Sequence of chain 56.C:
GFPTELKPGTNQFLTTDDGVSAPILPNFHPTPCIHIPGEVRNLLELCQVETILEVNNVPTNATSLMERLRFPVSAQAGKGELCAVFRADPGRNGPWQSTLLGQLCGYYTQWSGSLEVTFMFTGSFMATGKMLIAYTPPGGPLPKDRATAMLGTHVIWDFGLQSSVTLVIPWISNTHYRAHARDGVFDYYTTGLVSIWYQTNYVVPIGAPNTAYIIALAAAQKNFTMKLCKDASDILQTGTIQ

Sequence of chain 57.C:
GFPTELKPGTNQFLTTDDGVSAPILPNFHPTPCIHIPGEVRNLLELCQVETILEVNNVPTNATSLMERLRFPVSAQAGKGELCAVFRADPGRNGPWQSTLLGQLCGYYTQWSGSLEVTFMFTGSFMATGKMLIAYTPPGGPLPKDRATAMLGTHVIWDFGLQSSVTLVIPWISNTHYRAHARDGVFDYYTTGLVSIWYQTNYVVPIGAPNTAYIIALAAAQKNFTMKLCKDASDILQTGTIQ

Sequence of chain 56.A:
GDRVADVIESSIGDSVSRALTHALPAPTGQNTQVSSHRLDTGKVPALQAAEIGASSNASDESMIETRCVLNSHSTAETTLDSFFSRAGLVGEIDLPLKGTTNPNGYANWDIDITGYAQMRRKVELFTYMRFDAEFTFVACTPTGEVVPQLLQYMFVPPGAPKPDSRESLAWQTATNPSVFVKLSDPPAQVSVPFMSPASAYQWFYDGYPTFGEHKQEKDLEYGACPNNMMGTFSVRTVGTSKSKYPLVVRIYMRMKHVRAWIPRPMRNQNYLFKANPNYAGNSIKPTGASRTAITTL

Binding-site contacts:
Ligand atom CAI contacts residue TRP203 of chain 56.A at 3.6 Å (hydrophobic).
Ligand atom CAH contacts residue GLN202 of chain 56.A at 3.7 Å.
Ligand atom CAP contacts residue ILE111 of chain 56.A at 3.8 Å (hydrophobic).
Ligand atom CAK contacts residue VAL192 of chain 56.A at 3.1 Å (hydrophobic).
Ligand atom CAR contacts residue PHE135 of chain 56.A at 3.4 Å (hydrophobic).
Ligand atom CAX contacts residue TRP203 of chain 56.A at 3.6 Å (hydrophobic).
Ligand atom NBE contacts residue TRP203 of chain 56.A at 3.2 Å.
Ligand atom CAG contacts residue PHE137 of chain 56.A at 3.7 Å (hydrophobic).
Ligand atom CAD contacts residue GLN202 of chain 56.A at 3.5 Å.
Ligand atom CBC contacts residue TRP203 of chain 56.A at 3.2 Å (hydrophobic).
Ligand atom CAU contacts residue TYR201 of chain 56.A at 3.8 Å (hydrophobic).
Ligand atom CAK contacts residue MET195 of chain 56.A at 3.6 Å (hydrophobic).
Ligand atom CAU contacts residue TRP203 of chain 56.A at 3.7 Å (hydrophobic).
Ligand atom OAB contacts residue ILE113 of chain 56.A at 3.2 Å (h-bond).
Ligand atom OAB contacts residue ASP112 of chain 56.A at 3.5 Å.
Ligand atom CAH contacts residue TRP203 of chain 56.A at 3.5 Å (hydrophobic).
Ligand atom CAE contacts residue THR114 of chain 56.A at 3.5 Å.
Ligand atom CAN contacts residue PHE155 of chain 56.A at 3.6 Å (hydrophobic).
Ligand atom CAD contacts residue ASN228 of chain 56.A at 3.5 Å.
Ligand atom CBC contacts residue ASN228 of chain 56.A at 3.9 Å.
Ligand atom CAC contacts residue PHE233 of chain 56.A at 3.1 Å (hydrophobic).
Ligand atom CAM contacts residue ILE24 of chain 56.C at 3.7 Å (hydrophobic).
Ligand atom CAM contacts residue VAL192 of chain 56.A at 3.3 Å (hydrophobic).
Ligand atom CAC contacts residue PHE137 of chain 56.A at 3.8 Å (hydrophobic).
Ligand atom CAA contacts residue ILE24 of chain 56.C at 3.8 Å (hydrophobic).
Ligand atom CAJ contacts residue ILE111 of chain 56.A at 3.3 Å (hydrophobic).
Ligand atom CAL contacts residue ILE111 of chain 56.A at 3.6 Å (hydrophobic).
Ligand atom CAH contacts residue ASN228 of chain 56.A at 3.2 Å.
Ligand atom OAW contacts residue MET195 of chain 56.A at 3.5 Å.
Ligand atom CAI contacts residue THR114 of chain 56.A at 3.8 Å.
Ligand atom CAZ contacts residue MET195 of chain 56.A at 3.9 Å (hydrophobic).
Ligand atom CAI contacts residue ASP112 of chain 56.A at 3.5 Å.
Ligand atom CAU contacts residue ASN228 of chain 56.A at 3.6 Å.
Ligand atom CAG contacts residue PHE233 of chain 56.A at 3.2 Å (hydrophobic).
Ligand atom CAA contacts residue PRO177 of chain 56.A at 3.8 Å (hydrophobic).
Ligand atom NBE contacts residue ASN228 of chain 56.A at 3.9 Å.
Ligand atom CAE contacts residue ASP112 of chain 56.A at 3.7 Å.
Ligand atom CAT contacts residue TYR201 of chain 56.A at 3.5 Å (hydrophobic).
Ligand atom OAW contacts residue ILE111 of chain 56.A at 3.6 Å.
Ligand atom CAY contacts residue PHE155 of chain 56.A at 3.8 Å (hydrophobic).

A protein and the small-molecule ligand that binds it are described below.
Small molecule (SMILES): Cc1cccc(-c2ccc(OCCCCCN3CCN(c4ccncc4)C3=O)cc2)c1